This protein binds this small molecule.
Small molecule (SMILES): CC(=O)N[C@@H]1[C@@H](O)[C@H](O)[C@@H](CO)O[C@H]1O

Binding-site contacts:
Ligand atom O5 contacts residue HIS370 of chain 1.A at 4.3 Å.
Ligand atom O6 contacts residue TRP353 of chain 1.A at 3.1 Å.
Ligand atom C1 contacts residue ASN367 of chain 1.A at 1.4 Å.
Ligand atom C1 contacts residue SER369 of chain 1.A at 3.6 Å.
Ligand atom O7 contacts residue NAG1 of chain 1.E at 3.3 Å.
Ligand atom O5 contacts residue TRP353 of chain 1.A at 3.8 Å.
Ligand atom C4 contacts residue ASN367 of chain 1.A at 4.2 Å.
Ligand atom C2 contacts residue ASN367 of chain 1.A at 2.4 Å.
Ligand atom C7 contacts residue ASN367 of chain 1.A at 3.9 Å.
Ligand atom O7 contacts residue ASN367 of chain 1.A at 4.5 Å.
Ligand atom C7 contacts residue NAG1 of chain 1.E at 3.6 Å.
Ligand atom C3 contacts residue ASN367 of chain 1.A at 3.8 Å.
Ligand atom C5 contacts residue SER369 of chain 1.A at 4.1 Å.
Ligand atom O5 contacts residue ASN367 of chain 1.A at 2.3 Å (h-bond).
Ligand atom C8 contacts residue NAG1 of chain 1.E at 3.4 Å.
Ligand atom C5 contacts residue ASN367 of chain 1.A at 3.6 Å.
Ligand atom C6 contacts residue TRP353 of chain 1.A at 4.3 Å (hydrophobic).
Ligand atom N2 contacts residue ASN367 of chain 1.A at 2.9 Å (h-bond).
Ligand atom O5 contacts residue SER369 of chain 1.A at 3.5 Å (h-bond).

Sequence of chain 1.A:
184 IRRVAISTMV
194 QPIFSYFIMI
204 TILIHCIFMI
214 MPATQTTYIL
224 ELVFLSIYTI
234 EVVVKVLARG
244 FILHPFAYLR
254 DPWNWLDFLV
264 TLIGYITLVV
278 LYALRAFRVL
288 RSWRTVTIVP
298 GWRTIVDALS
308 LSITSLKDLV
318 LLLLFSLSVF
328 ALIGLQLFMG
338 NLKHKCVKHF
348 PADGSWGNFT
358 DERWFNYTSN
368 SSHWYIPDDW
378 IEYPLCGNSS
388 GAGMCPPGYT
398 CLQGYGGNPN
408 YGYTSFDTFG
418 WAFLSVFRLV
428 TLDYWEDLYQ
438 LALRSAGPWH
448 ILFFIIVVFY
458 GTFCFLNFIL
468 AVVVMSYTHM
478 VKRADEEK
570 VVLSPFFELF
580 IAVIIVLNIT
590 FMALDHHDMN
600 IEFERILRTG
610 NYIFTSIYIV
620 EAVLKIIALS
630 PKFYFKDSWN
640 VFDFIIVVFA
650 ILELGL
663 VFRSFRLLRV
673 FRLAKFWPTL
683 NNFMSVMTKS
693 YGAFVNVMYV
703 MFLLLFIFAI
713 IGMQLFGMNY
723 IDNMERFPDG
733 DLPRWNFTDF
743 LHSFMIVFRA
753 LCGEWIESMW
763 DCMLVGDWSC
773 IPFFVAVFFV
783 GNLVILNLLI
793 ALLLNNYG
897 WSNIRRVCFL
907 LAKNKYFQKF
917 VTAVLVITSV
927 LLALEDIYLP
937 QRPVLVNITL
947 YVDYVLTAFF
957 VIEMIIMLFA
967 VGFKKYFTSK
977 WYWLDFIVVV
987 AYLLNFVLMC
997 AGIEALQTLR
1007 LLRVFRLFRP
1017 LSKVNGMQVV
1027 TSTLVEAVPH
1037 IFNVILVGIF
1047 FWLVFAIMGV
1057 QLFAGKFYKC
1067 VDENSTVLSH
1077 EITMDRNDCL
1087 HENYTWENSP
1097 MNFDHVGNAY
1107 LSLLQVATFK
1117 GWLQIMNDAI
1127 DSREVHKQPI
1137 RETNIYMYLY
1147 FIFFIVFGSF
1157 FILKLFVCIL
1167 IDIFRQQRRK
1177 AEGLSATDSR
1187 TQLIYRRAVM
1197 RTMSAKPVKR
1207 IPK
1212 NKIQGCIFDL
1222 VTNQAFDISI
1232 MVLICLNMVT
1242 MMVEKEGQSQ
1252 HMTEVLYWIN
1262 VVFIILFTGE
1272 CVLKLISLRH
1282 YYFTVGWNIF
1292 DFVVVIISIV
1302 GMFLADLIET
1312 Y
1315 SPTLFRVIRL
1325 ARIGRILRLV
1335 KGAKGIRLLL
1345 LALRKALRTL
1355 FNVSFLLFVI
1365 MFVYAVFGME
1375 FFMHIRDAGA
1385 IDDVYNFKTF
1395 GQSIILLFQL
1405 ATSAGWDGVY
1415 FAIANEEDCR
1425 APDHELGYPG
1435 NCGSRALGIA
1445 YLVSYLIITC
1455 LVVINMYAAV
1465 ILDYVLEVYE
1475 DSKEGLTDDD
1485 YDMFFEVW